Sequence of chain 1.A:
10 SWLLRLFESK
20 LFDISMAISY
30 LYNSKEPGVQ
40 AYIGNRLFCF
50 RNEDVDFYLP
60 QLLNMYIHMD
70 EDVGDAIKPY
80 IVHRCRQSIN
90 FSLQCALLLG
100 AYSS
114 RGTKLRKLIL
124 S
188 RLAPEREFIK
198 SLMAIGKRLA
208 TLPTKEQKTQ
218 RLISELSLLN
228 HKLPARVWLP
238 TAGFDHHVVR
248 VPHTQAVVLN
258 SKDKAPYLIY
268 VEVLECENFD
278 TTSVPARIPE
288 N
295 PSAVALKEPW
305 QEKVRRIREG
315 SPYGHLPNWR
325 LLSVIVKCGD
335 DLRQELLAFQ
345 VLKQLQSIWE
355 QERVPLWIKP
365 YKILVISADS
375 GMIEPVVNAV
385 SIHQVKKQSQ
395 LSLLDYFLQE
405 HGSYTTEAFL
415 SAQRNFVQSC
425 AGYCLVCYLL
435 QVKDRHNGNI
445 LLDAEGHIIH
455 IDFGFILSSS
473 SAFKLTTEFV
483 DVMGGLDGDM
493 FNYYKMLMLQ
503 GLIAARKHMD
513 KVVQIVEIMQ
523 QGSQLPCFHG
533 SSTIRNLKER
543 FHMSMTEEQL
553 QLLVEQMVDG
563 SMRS

Binding-site contacts:
Ligand atom OAO contacts residue ILE329 of chain 1.A at 3.7 Å.
Ligand atom CAQ contacts residue PRO379 of chain 1.A at 3.2 Å (hydrophobic).
Ligand atom NAK contacts residue PRO379 of chain 1.A at 2.9 Å.
Ligand atom OAO contacts residue PRO263 of chain 1.A at 3.8 Å.
Ligand atom CAQ contacts residue LEU445 of chain 1.A at 3.8 Å (hydrophobic).
Ligand atom NAK contacts residue VAL380 of chain 1.A at 2.5 Å (h-bond).
Ligand atom CAE contacts residue GLU378 of chain 1.A at 3.8 Å.
Ligand atom CAS contacts residue ALA383 of chain 1.A at 3.4 Å (hydrophobic).
Ligand atom CAB contacts residue ILE377 of chain 1.A at 3.7 Å (hydrophobic).
Ligand atom CAW contacts residue ASP456 of chain 1.A at 2.9 Å.
Ligand atom OAX contacts residue ILE455 of chain 1.A at 3.9 Å.
Ligand atom OAO contacts residue LEU256 of chain 1.A at 3.4 Å.
Ligand atom CAQ contacts residue VAL380 of chain 1.A at 3.4 Å (hydrophobic).
Ligand atom OAL contacts residue LEU445 of chain 1.A at 3.9 Å.
Ligand atom CAH contacts residue ILE329 of chain 1.A at 3.7 Å (hydrophobic).
Ligand atom CAS contacts residue VAL380 of chain 1.A at 3.8 Å (hydrophobic).
Ligand atom CAH contacts residue ILE455 of chain 1.A at 3.9 Å (hydrophobic).
Ligand atom CAC contacts residue ILE455 of chain 1.A at 3.5 Å (hydrophobic).
Ligand atom CAV contacts residue ASP456 of chain 1.A at 3.4 Å.
Ligand atom NAR contacts residue VAL380 of chain 1.A at 2.8 Å (h-bond).
Ligand atom CL contacts residue ILE377 of chain 1.A at 3.9 Å.
Ligand atom CAE contacts residue VAL380 of chain 1.A at 3.5 Å (hydrophobic).
Ligand atom CAD contacts residue ILE455 of chain 1.A at 3.6 Å (hydrophobic).
Ligand atom OAM contacts residue LYS331 of chain 1.A at 1.9 Å (salt-bridge).
Ligand atom CAE contacts residue PRO379 of chain 1.A at 3.4 Å (hydrophobic).
Ligand atom OAO contacts residue LYS331 of chain 1.A at 3.6 Å.
Ligand atom CAT contacts residue ALA383 of chain 1.A at 2.8 Å (hydrophobic).
Ligand atom OAX contacts residue ASP456 of chain 1.A at 3.8 Å.
Ligand atom SAP contacts residue ILE329 of chain 1.A at 3.7 Å.
Ligand atom NAR contacts residue PRO379 of chain 1.A at 3.6 Å.
Ligand atom CAJ contacts residue PRO379 of chain 1.A at 3.2 Å (hydrophobic).
Ligand atom CAE contacts residue TYR365 of chain 1.A at 3.9 Å (hydrophobic).
Ligand atom CAI contacts residue ILE329 of chain 1.A at 3.7 Å (hydrophobic).
Ligand atom OAL contacts residue ALA383 of chain 1.A at 3.8 Å.
Ligand atom CAV contacts residue LYS331 of chain 1.A at 3.9 Å.
Ligand atom NAK contacts residue LEU445 of chain 1.A at 3.8 Å.
Ligand atom CAJ contacts residue VAL380 of chain 1.A at 3.3 Å (hydrophobic).
Ligand atom CAG contacts residue ILE329 of chain 1.A at 3.2 Å (hydrophobic).
Ligand atom SAP contacts residue LEU445 of chain 1.A at 3.9 Å.
Ligand atom SAN contacts residue LYS331 of chain 1.A at 3.3 Å (salt-bridge).

This small molecule binds to this protein.
Small molecule (SMILES): CC(=O)N=c1[nH]c(C)c(-c2ccc(Cl)c(S(=O)(=O)NCCO)c2)s1